Sequence of chain 1.D:
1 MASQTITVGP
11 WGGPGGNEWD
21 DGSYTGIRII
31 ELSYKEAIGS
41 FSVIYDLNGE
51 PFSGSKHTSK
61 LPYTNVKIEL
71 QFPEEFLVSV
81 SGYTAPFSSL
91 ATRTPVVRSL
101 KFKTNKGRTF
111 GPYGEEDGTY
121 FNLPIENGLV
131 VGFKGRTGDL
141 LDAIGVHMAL

The small molecule below binds the protein below.
Small molecule (SMILES): OC[C@H]1O[C@H](O)[C@H](O)[C@@H](O)[C@@H]1O

Binding-site contacts:
Ligand atom O5 contacts residue LEU90 of chain 1.D at 3.9 Å.
Ligand atom C4 contacts residue ASP142 of chain 1.D at 3.2 Å.
Ligand atom O4 contacts residue THR94 of chain 1.D at 3.4 Å.
Ligand atom C4 contacts residue GLY15 of chain 1.D at 4.1 Å.
Ligand atom O6 contacts residue ASP139 of chain 1.D at 2.7 Å (salt-bridge).
Ligand atom C2 contacts residue GLY138 of chain 1.D at 4.3 Å.
Ligand atom C5 contacts residue LEU140 of chain 1.D at 4.4 Å (hydrophobic).
Ligand atom O1 contacts residue ASP139 of chain 1.D at 2.9 Å (salt-bridge).
Ligand atom C3 contacts residue GLY15 of chain 1.D at 4.4 Å.
Ligand atom O4 contacts residue ASP142 of chain 1.D at 2.7 Å (salt-bridge).
Ligand atom C4 contacts residue THR92 of chain 1.D at 4.5 Å.
Ligand atom C6 contacts residue LEU140 of chain 1.D at 3.0 Å (hydrophobic).
Ligand atom C1 contacts residue GLY138 of chain 1.D at 3.8 Å.
Ligand atom O4 contacts residue GLY16 of chain 1.D at 4.0 Å.
Ligand atom C6 contacts residue LEU90 of chain 1.D at 4.0 Å (hydrophobic).
Ligand atom C5 contacts residue ASP142 of chain 1.D at 3.9 Å.
Ligand atom O6 contacts residue LEU140 of chain 1.D at 2.7 Å (h-bond).
Ligand atom O6 contacts residue GLY138 of chain 1.D at 3.0 Å (h-bond).
Ligand atom O6 contacts residue ASP142 of chain 1.D at 2.6 Å (salt-bridge).
Ligand atom O3 contacts residue GLY15 of chain 1.D at 3.6 Å.
Ligand atom O6 contacts residue THR137 of chain 1.D at 4.3 Å.
Ligand atom C2 contacts residue GLY16 of chain 1.D at 4.1 Å.
Ligand atom C1 contacts residue ASP139 of chain 1.D at 3.4 Å.
Ligand atom C6 contacts residue GLY138 of chain 1.D at 4.4 Å.
Ligand atom O4 contacts residue GLY15 of chain 1.D at 3.6 Å.
Ligand atom C3 contacts residue THR92 of chain 1.D at 4.1 Å.
Ligand atom C5 contacts residue LEU90 of chain 1.D at 3.9 Å (hydrophobic).
Ligand atom C6 contacts residue ASP139 of chain 1.D at 3.6 Å.
Ligand atom C5 contacts residue ASP139 of chain 1.D at 4.0 Å.
Ligand atom O4 contacts residue THR92 of chain 1.D at 3.9 Å.
Ligand atom O5 contacts residue GLY138 of chain 1.D at 4.1 Å.
Ligand atom C6 contacts residue VAL96 of chain 1.D at 4.2 Å (hydrophobic).
Ligand atom C3 contacts residue GLY16 of chain 1.D at 3.8 Å.
Ligand atom O5 contacts residue ASP139 of chain 1.D at 3.2 Å (salt-bridge).
Ligand atom C6 contacts residue ASP142 of chain 1.D at 3.1 Å.
Ligand atom C4 contacts residue GLY16 of chain 1.D at 3.6 Å.
Ligand atom O3 contacts residue GLY16 of chain 1.D at 3.2 Å (h-bond).